Binding-site contacts:
Ligand atom C5 contacts residue ASP268 of chain 1.B at 3.8 Å.
Ligand atom O3 contacts residue PHE215 of chain 1.B at 3.7 Å.
Ligand atom O5 contacts residue ASP268 of chain 1.B at 3.1 Å (salt-bridge).
Ligand atom C3 contacts residue SER10 of chain 1.B at 3.8 Å.
Ligand atom O3 contacts residue TYR122 of chain 1.B at 3.7 Å.
Ligand atom C8 contacts residue SER220 of chain 1.B at 3.6 Å.
Ligand atom O3 contacts residue GLY11 of chain 1.B at 3.2 Å.
Ligand atom C7 contacts residue GLY269 of chain 1.B at 3.6 Å.
Ligand atom O3 contacts residue PRO12 of chain 1.B at 3.4 Å.
Ligand atom C6 contacts residue THR125 of chain 1.B at 3.6 Å.
Ligand atom C2 contacts residue SER10 of chain 1.B at 3.7 Å.
Ligand atom O7 contacts residue PHE215 of chain 1.B at 3.7 Å.
Ligand atom O6 contacts residue ASP268 of chain 1.B at 2.9 Å (salt-bridge).
Ligand atom C4 contacts residue ASP268 of chain 1.B at 3.5 Å.
Ligand atom N2 contacts residue SER10 of chain 1.B at 2.9 Å (h-bond).
Ligand atom O6 contacts residue PHE123 of chain 1.B at 3.2 Å (h-bond).
Ligand atom C1 contacts residue SER272 of chain 1.B at 3.8 Å.
Ligand atom C7 contacts residue SER10 of chain 1.B at 3.8 Å.
Ligand atom C6 contacts residue PHE123 of chain 1.B at 3.5 Å (hydrophobic).
Ligand atom C1 contacts residue ASP268 of chain 1.B at 3.5 Å.
Ligand atom C2 contacts residue ASP268 of chain 1.B at 3.2 Å.
Ligand atom C1 contacts residue M6P1 of chain 1.N at 3.6 Å.
Ligand atom O7 contacts residue GLY269 of chain 1.B at 3.1 Å (h-bond).
Ligand atom C1 contacts residue ARG298 of chain 1.B at 3.4 Å.
Ligand atom C6 contacts residue ASP268 of chain 1.B at 3.5 Å.
Ligand atom O7 contacts residue ASP268 of chain 1.B at 3.8 Å.
Ligand atom O4 contacts residue GLY11 of chain 1.B at 3.7 Å.
Ligand atom O5 contacts residue ARG298 of chain 1.B at 3.2 Å (salt-bridge).
Ligand atom O5 contacts residue SER272 of chain 1.B at 3.1 Å (h-bond).
Ligand atom C7 contacts residue GLY270 of chain 1.B at 3.5 Å.
Ligand atom C8 contacts residue SER10 of chain 1.B at 3.7 Å.
Ligand atom O6 contacts residue TYR122 of chain 1.B at 3.7 Å.
Ligand atom O7 contacts residue GLY270 of chain 1.B at 3.6 Å (h-bond).
Ligand atom C1 contacts residue GLY269 of chain 1.B at 3.2 Å.
Ligand atom C2 contacts residue GLY269 of chain 1.B at 3.7 Å.
Ligand atom C8 contacts residue GLY270 of chain 1.B at 3.8 Å.
Ligand atom O1 contacts residue M6P1 of chain 1.N at 2.7 Å (h-bond).
Ligand atom O1 contacts residue SER10 of chain 1.B at 3.2 Å (h-bond).
Ligand atom O1 contacts residue ARG298 of chain 1.B at 3.2 Å (salt-bridge).
Ligand atom O3 contacts residue SER10 of chain 1.B at 3.1 Å (h-bond).

Sequence of chain 1.B:
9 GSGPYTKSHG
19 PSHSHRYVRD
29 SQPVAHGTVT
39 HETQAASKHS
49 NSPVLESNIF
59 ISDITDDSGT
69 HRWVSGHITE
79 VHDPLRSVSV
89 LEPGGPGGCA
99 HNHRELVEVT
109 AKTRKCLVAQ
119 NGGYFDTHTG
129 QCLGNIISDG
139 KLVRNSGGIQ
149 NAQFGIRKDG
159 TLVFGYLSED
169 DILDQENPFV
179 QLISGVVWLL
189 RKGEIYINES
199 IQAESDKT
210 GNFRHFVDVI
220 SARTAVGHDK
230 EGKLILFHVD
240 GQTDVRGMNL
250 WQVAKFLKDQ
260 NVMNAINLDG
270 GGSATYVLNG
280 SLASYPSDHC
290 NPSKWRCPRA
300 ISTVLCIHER

This small molecule binds to this protein.
Small molecule (SMILES): CC(=O)N[C@@H]1[C@@H](O)[C@H](O)[C@@H](CO)O[C@@H]1O